Binding-site contacts:
Ligand atom C25 contacts residue YKS1 of chain 1.D at 0.0 Å.
Ligand atom C02 contacts residue YKS1 of chain 1.D at 0.1 Å.
Ligand atom C19 contacts residue YKS1 of chain 1.D at 0.2 Å.
Ligand atom C30 contacts residue YKS1 of chain 1.D at 0.0 Å.
Ligand atom C23 contacts residue YKS1 of chain 1.D at 0.0 Å.
Ligand atom F35 contacts residue YKS1 of chain 1.D at 0.0 Å.
Ligand atom O18 contacts residue YKS1 of chain 1.D at 0.3 Å (h-bond).
Ligand atom C19 contacts residue CYS149 of chain 1.A at 1.8 Å (hydrophobic).
Ligand atom C34 contacts residue YKS1 of chain 1.D at 0.0 Å.
Ligand atom N03 contacts residue YKS1 of chain 1.D at 0.1 Å (h-bond).
Ligand atom O01 contacts residue YKS1 of chain 1.D at 0.1 Å (h-bond).
Ligand atom C05 contacts residue YKS1 of chain 1.D at 0.1 Å.
Ligand atom C28 contacts residue YKS1 of chain 1.D at 0.0 Å.
Ligand atom C16 contacts residue YKS1 of chain 1.D at 0.0 Å.
Ligand atom C27 contacts residue YKS1 of chain 1.D at 0.0 Å.
Ligand atom F36 contacts residue YKS1 of chain 1.D at 0.0 Å.
Ligand atom C12 contacts residue YKS1 of chain 1.D at 0.0 Å.
Ligand atom O22 contacts residue YKS1 of chain 1.D at 0.0 Å (h-bond).
Ligand atom N10 contacts residue YKS1 of chain 1.D at 0.2 Å (h-bond).
Ligand atom N15 contacts residue YKS1 of chain 1.D at 0.2 Å (h-bond).
Ligand atom O20 contacts residue YKS1 of chain 1.D at 1.2 Å.
Ligand atom C17 contacts residue YKS1 of chain 1.D at 0.0 Å.
Ligand atom C11 contacts residue YKS1 of chain 1.D at 0.1 Å.
Ligand atom C31 contacts residue YKS1 of chain 1.D at 0.0 Å.
Ligand atom O20 contacts residue CYS149 of chain 1.A at 2.7 Å (h-bond).
Ligand atom C37 contacts residue YKS1 of chain 1.D at 0.0 Å.
Ligand atom C14 contacts residue YKS1 of chain 1.D at 0.2 Å.
Ligand atom C04 contacts residue YKS1 of chain 1.D at 0.1 Å.
Ligand atom C33 contacts residue YKS1 of chain 1.D at 0.0 Å.
Ligand atom C38 contacts residue YKS1 of chain 1.D at 0.0 Å.
Ligand atom C06 contacts residue YKS1 of chain 1.D at 0.1 Å.
Ligand atom C08 contacts residue YKS1 of chain 1.D at 0.1 Å.
Ligand atom C29 contacts residue YKS1 of chain 1.D at 0.0 Å.
Ligand atom C07 contacts residue YKS1 of chain 1.D at 0.0 Å.
Ligand atom C26 contacts residue YKS1 of chain 1.D at 0.0 Å.
Ligand atom C13 contacts residue YKS1 of chain 1.D at 0.1 Å.
Ligand atom C24 contacts residue YKS1 of chain 1.D at 0.0 Å.
Ligand atom O21 contacts residue YKS1 of chain 1.D at 0.8 Å (h-bond).
Ligand atom C09 contacts residue YKS1 of chain 1.D at 0.3 Å.
Ligand atom C32 contacts residue YKS1 of chain 1.D at 0.0 Å.

Sequence of chain 1.A:
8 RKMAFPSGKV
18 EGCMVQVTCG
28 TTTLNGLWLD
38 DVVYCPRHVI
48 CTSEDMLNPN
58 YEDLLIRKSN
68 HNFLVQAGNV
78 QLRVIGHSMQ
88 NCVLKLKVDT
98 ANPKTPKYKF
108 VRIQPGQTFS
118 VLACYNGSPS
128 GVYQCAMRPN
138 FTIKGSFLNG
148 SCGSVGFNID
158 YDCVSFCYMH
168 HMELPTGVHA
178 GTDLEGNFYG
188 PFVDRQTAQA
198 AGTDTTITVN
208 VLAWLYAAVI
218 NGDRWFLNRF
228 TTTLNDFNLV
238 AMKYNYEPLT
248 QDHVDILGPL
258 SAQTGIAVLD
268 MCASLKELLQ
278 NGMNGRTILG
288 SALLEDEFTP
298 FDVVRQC

A small-molecule ligand and the protein it binds are described below.
Small molecule (SMILES): CC(C)C[C@H](NC(=O)O[C@@H](Cc1ccccc1)C1CCC(F)(F)CC1)C(=O)N[C@@H](C[C@@H]1CCNC1=O)C(O)S(=O)(=O)O